Sequence of chain 1.B:
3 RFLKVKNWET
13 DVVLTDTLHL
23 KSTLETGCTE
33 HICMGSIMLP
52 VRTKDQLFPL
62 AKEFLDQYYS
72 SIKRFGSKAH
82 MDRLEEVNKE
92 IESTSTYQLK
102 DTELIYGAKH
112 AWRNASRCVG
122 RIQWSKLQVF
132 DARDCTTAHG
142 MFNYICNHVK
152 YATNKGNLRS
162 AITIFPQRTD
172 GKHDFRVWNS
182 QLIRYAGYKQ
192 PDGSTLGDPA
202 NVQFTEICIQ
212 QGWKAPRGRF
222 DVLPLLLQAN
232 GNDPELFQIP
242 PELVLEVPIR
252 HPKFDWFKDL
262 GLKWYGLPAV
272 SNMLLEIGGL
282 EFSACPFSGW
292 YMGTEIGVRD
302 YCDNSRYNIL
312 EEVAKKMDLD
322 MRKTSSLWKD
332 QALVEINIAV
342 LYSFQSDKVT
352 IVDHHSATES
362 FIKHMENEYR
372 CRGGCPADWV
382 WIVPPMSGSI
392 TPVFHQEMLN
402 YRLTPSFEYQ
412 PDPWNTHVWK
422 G

This small molecule binds to this protein.
Small molecule (SMILES): Cc1cc(N)nc(C[C@H]2CNC[C@H]2OCCNCc2ccccc2O)c1

Binding-site contacts:
Ligand atom C03 contacts residue PRO269 of chain 1.B at 3.8 Å (hydrophobic).
Ligand atom C26 contacts residue TYR410 of chain 1.B at 3.8 Å (hydrophobic).
Ligand atom C02 contacts residue HEM1 of chain 1.H at 3.6 Å.
Ligand atom N02 contacts residue TYR292 of chain 1.B at 3.7 Å.
Ligand atom N01 contacts residue GLU296 of chain 1.B at 2.7 Å (salt-bridge).
Ligand atom N02 contacts residue TRP291 of chain 1.B at 2.8 Å (h-bond).
Ligand atom C03 contacts residue HEM1 of chain 1.H at 3.4 Å.
Ligand atom C08 contacts residue GLU296 of chain 1.B at 3.5 Å.
Ligand atom C25 contacts residue TYR410 of chain 1.B at 3.6 Å (hydrophobic).
Ligand atom C3' contacts residue GLU296 of chain 1.B at 3.8 Å.
Ligand atom C05 contacts residue VAL271 of chain 1.B at 3.8 Å (hydrophobic).
Ligand atom N02 contacts residue GLU296 of chain 1.B at 2.7 Å (salt-bridge).
Ligand atom C07 contacts residue PHE288 of chain 1.B at 3.6 Å (hydrophobic).
Ligand atom C4' contacts residue HEM1 of chain 1.H at 3.8 Å.
Ligand atom C11 contacts residue HEM1 of chain 1.H at 3.1 Å.
Ligand atom C02 contacts residue PRO269 of chain 1.B at 3.9 Å (hydrophobic).
Ligand atom C26 contacts residue TRP382 of chain 1.B at 3.8 Å (hydrophobic).
Ligand atom C07 contacts residue SER289 of chain 1.B at 3.8 Å.
Ligand atom C3' contacts residue VAL271 of chain 1.B at 3.8 Å (hydrophobic).
Ligand atom C21 contacts residue HEM1 of chain 1.H at 3.9 Å.
Ligand atom C07 contacts residue GLY290 of chain 1.B at 3.6 Å.
Ligand atom N1' contacts residue GLU296 of chain 1.B at 2.6 Å (salt-bridge).
Ligand atom C4' contacts residue GLN182 of chain 1.B at 3.6 Å.
Ligand atom C07 contacts residue HEM1 of chain 1.H at 3.4 Å.
Ligand atom O09 contacts residue HEM1 of chain 1.H at 3.2 Å (h-bond).
Ligand atom C02 contacts residue TRP291 of chain 1.B at 3.8 Å (hydrophobic).
Ligand atom N1' contacts residue TYR292 of chain 1.B at 3.8 Å.
Ligand atom C5' contacts residue GLU296 of chain 1.B at 3.6 Å.
Ligand atom C26 contacts residue HEM1 of chain 1.H at 3.2 Å.
Ligand atom C13 contacts residue HEM1 of chain 1.H at 3.5 Å.
Ligand atom C08 contacts residue VAL271 of chain 1.B at 3.9 Å (hydrophobic).
Ligand atom C2' contacts residue GLU296 of chain 1.B at 3.1 Å.
Ligand atom C13 contacts residue TRP382 of chain 1.B at 3.8 Å (hydrophobic).
Ligand atom N12 contacts residue HEM1 of chain 1.H at 2.6 Å (h-bond).
Ligand atom C02 contacts residue GLU296 of chain 1.B at 3.6 Å.
Ligand atom C06 contacts residue GLU296 of chain 1.B at 3.5 Å.
Ligand atom C5' contacts residue HEM1 of chain 1.H at 3.3 Å.
Ligand atom N02 contacts residue HEM1 of chain 1.H at 3.4 Å.
Ligand atom C2' contacts residue TYR292 of chain 1.B at 3.7 Å (hydrophobic).
Ligand atom C08 contacts residue HEM1 of chain 1.H at 3.5 Å.

Sequence of chain 1.A:
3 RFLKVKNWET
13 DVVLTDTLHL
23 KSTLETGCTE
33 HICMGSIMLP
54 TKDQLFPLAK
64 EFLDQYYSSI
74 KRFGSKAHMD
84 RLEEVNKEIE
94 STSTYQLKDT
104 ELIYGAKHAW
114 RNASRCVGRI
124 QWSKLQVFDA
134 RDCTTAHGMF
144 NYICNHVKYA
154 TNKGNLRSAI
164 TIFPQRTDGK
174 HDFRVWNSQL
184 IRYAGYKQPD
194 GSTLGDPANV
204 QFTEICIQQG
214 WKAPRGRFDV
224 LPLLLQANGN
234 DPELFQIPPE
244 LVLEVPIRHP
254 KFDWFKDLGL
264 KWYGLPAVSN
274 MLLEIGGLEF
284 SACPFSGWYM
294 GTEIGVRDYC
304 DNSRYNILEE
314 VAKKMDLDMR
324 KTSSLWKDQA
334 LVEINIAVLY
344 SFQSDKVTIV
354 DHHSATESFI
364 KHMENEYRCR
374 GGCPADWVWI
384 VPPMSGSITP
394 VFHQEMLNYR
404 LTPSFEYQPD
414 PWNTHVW